Binding-site contacts:
Ligand atom O6 contacts residue TRP88 of chain 1.C at 4.4 Å.
Ligand atom C3 contacts residue GLU51 of chain 1.C at 4.2 Å.
Ligand atom C4 contacts residue GLN56 of chain 1.C at 4.3 Å.
Ligand atom C2 contacts residue LYS91 of chain 1.C at 4.0 Å.
Ligand atom O3 contacts residue TRP88 of chain 1.C at 3.8 Å.
Ligand atom O3 contacts residue ASN90 of chain 1.C at 2.9 Å (h-bond).
Ligand atom O1 contacts residue GLN56 of chain 1.C at 4.2 Å.
Ligand atom C5 contacts residue TRP88 of chain 1.C at 3.8 Å (hydrophobic).
Ligand atom C3 contacts residue ASN90 of chain 1.C at 3.9 Å.
Ligand atom C6 contacts residue TRP88 of chain 1.C at 3.6 Å (hydrophobic).
Ligand atom O6 contacts residue GLN56 of chain 1.C at 3.2 Å (h-bond).
Ligand atom C5 contacts residue GLN56 of chain 1.C at 4.2 Å.
Ligand atom C3 contacts residue LYS91 of chain 1.C at 3.8 Å.
Ligand atom O5 contacts residue GLN56 of chain 1.C at 3.6 Å.
Ligand atom C6 contacts residue GLN61 of chain 1.C at 3.9 Å.
Ligand atom C3 contacts residue TRP88 of chain 1.C at 3.7 Å (hydrophobic).
Ligand atom C4 contacts residue GLU51 of chain 1.C at 3.3 Å.
Ligand atom O4 contacts residue LYS91 of chain 1.C at 3.2 Å (salt-bridge).
Ligand atom O3 contacts residue GLU51 of chain 1.C at 3.8 Å.
Ligand atom C6 contacts residue GLN56 of chain 1.C at 4.1 Å.
Ligand atom O4 contacts residue HIS57 of chain 1.C at 4.2 Å.
Ligand atom O2 contacts residue ASN90 of chain 1.C at 2.9 Å (h-bond).
Ligand atom O6 contacts residue GLN61 of chain 1.C at 3.2 Å (h-bond).
Ligand atom O4 contacts residue GLU51 of chain 1.C at 2.8 Å (salt-bridge).
Ligand atom C4 contacts residue LYS91 of chain 1.C at 4.0 Å.
Ligand atom C4 contacts residue TRP88 of chain 1.C at 3.7 Å (hydrophobic).
Ligand atom C2 contacts residue ASN90 of chain 1.C at 4.0 Å.
Ligand atom O3 contacts residue LYS91 of chain 1.C at 3.0 Å.
Ligand atom C6 contacts residue HIS57 of chain 1.C at 3.2 Å.
Ligand atom O4 contacts residue GLN56 of chain 1.C at 3.3 Å.
Ligand atom O6 contacts residue HIS57 of chain 1.C at 3.0 Å.

Sequence of chain 1.C:
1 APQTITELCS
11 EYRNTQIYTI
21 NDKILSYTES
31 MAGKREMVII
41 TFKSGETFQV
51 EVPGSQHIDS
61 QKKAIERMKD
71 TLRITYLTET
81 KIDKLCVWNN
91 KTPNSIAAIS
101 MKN

This small molecule binds to this protein.
Small molecule (SMILES): OC[C@H]1O[C@@H](O)[C@H](O)[C@@H](O)[C@H]1O